This protein binds this small molecule.
Small molecule (SMILES): O=P(O)(O)OC[C@H]1O[C@H](O)[C@@H](O)[C@@H](O)[C@@H]1O

Binding-site contacts:
Ligand atom O1P contacts residue GLY262 of chain 1.A at 4.2 Å.
Ligand atom O6 contacts residue NDG1 of chain 1.E at 3.9 Å.
Ligand atom O2P contacts residue GLY261 of chain 1.A at 4.4 Å.
Ligand atom O2P contacts residue SER277 of chain 1.A at 4.1 Å.
Ligand atom O1P contacts residue THR233 of chain 1.A at 2.4 Å (h-bond).
Ligand atom O6 contacts residue ARG289 of chain 1.A at 4.1 Å.
Ligand atom O1P contacts residue GLY261 of chain 1.A at 3.8 Å.
Ligand atom O3P contacts residue ARG289 of chain 1.A at 2.9 Å (salt-bridge).
Ligand atom O2P contacts residue GLY262 of chain 1.A at 3.6 Å.
Ligand atom O2P contacts residue ARG289 of chain 1.A at 4.2 Å.
Ligand atom O2P contacts residue THR233 of chain 1.A at 3.7 Å.
Ligand atom P contacts residue THR233 of chain 1.A at 3.6 Å.
Ligand atom O1P contacts residue NDG1 of chain 1.E at 3.7 Å.
Ligand atom O3P contacts residue NDG1 of chain 1.E at 2.6 Å (h-bond).
Ligand atom C6 contacts residue ARG289 of chain 1.A at 3.8 Å.
Ligand atom P contacts residue NDG1 of chain 1.E at 3.5 Å.
Ligand atom O3P contacts residue GLY262 of chain 1.A at 2.7 Å (h-bond).
Ligand atom P contacts residue ARG289 of chain 1.A at 3.9 Å.
Ligand atom O3P contacts residue GLY261 of chain 1.A at 3.6 Å.
Ligand atom P contacts residue GLY261 of chain 1.A at 4.1 Å.
Ligand atom O2P contacts residue ASP278 of chain 1.A at 4.4 Å.
Ligand atom P contacts residue GLY262 of chain 1.A at 3.7 Å.

Sequence of chain 1.A:
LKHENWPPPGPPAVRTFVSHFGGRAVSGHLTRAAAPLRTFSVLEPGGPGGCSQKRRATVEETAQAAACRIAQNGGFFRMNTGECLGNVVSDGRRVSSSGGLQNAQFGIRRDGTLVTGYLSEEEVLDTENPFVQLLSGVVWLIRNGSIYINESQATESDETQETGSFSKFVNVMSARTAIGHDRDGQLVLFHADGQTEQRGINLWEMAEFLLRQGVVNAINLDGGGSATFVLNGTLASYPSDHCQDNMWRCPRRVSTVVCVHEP